Binding-site contacts:
Ligand atom CE2 contacts residue GLN45 of chain 1.Q at 3.9 Å.
Ligand atom CE3 contacts residue HIS32 of chain 1.Q at 3.9 Å.
Ligand atom CB contacts residue SER51 of chain 1.R at 3.5 Å.
Ligand atom N contacts residue GLY25 of chain 1.R at 2.7 Å (h-bond).
Ligand atom CE2 contacts residue ALA44 of chain 1.Q at 3.9 Å (hydrophobic).
Ligand atom NE1 contacts residue GLN45 of chain 1.Q at 2.9 Å (h-bond).
Ligand atom CG contacts residue SER51 of chain 1.R at 3.9 Å.
Ligand atom O contacts residue GLY25 of chain 1.R at 3.1 Å (h-bond).
Ligand atom CZ3 contacts residue GLY21 of chain 1.Q at 3.6 Å.
Ligand atom CZ2 contacts residue ILE53 of chain 1.Q at 3.9 Å (hydrophobic).
Ligand atom CB contacts residue THR23 of chain 1.R at 3.8 Å.
Ligand atom OXT contacts residue HIS49 of chain 1.Q at 3.8 Å.
Ligand atom C contacts residue GLY25 of chain 1.R at 3.5 Å.
Ligand atom CD1 contacts residue SER51 of chain 1.R at 3.4 Å.
Ligand atom N contacts residue ARG24 of chain 1.R at 3.9 Å.
Ligand atom CZ2 contacts residue ALA44 of chain 1.Q at 3.8 Å (hydrophobic).
Ligand atom C contacts residue THR50 of chain 1.Q at 4.0 Å.
Ligand atom CD1 contacts residue ALA52 of chain 1.R at 4.0 Å (hydrophobic).
Ligand atom CA contacts residue SER51 of chain 1.R at 3.9 Å.
Ligand atom O contacts residue ARG24 of chain 1.R at 3.6 Å.
Ligand atom CH2 contacts residue GLY21 of chain 1.Q at 3.5 Å.
Ligand atom CD1 contacts residue GLN45 of chain 1.Q at 3.7 Å.
Ligand atom CA contacts residue GLY25 of chain 1.R at 3.5 Å.
Ligand atom CZ2 contacts residue THR50 of chain 1.Q at 4.0 Å.
Ligand atom CB contacts residue THR28 of chain 1.R at 3.3 Å.
Ligand atom O contacts residue THR47 of chain 1.Q at 3.6 Å.
Ligand atom NE1 contacts residue SER51 of chain 1.R at 4.0 Å.
Ligand atom N contacts residue THR23 of chain 1.R at 2.9 Å (h-bond).
Ligand atom N contacts residue ASP27 of chain 1.R at 3.0 Å (salt-bridge).
Ligand atom O contacts residue SER51 of chain 1.R at 2.8 Å (h-bond).
Ligand atom OXT contacts residue THR50 of chain 1.Q at 2.9 Å (h-bond).
Ligand atom C contacts residue THR47 of chain 1.Q at 3.5 Å.
Ligand atom CA contacts residue THR23 of chain 1.R at 3.9 Å.
Ligand atom N contacts residue THR28 of chain 1.R at 2.9 Å (h-bond).
Ligand atom CA contacts residue THR28 of chain 1.R at 3.2 Å.
Ligand atom CZ3 contacts residue HIS32 of chain 1.Q at 4.0 Å.
Ligand atom OXT contacts residue THR47 of chain 1.Q at 2.5 Å (h-bond).
Ligand atom CD1 contacts residue THR47 of chain 1.Q at 3.8 Å.
Ligand atom C contacts residue SER51 of chain 1.R at 3.5 Å.
Ligand atom NE1 contacts residue ALA44 of chain 1.Q at 3.8 Å.

A small-molecule ligand and the protein it binds are described below.
Small molecule (SMILES): N[C@@H](Cc1c[nH]c2ccccc12)C(=O)O

Sequence of chain 1.Q:
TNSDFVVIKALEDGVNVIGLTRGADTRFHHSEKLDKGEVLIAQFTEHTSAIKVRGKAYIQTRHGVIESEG

Sequence of chain 1.R:
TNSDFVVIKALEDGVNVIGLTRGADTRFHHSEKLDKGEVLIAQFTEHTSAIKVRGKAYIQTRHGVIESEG